Sequence of chain 1.A:
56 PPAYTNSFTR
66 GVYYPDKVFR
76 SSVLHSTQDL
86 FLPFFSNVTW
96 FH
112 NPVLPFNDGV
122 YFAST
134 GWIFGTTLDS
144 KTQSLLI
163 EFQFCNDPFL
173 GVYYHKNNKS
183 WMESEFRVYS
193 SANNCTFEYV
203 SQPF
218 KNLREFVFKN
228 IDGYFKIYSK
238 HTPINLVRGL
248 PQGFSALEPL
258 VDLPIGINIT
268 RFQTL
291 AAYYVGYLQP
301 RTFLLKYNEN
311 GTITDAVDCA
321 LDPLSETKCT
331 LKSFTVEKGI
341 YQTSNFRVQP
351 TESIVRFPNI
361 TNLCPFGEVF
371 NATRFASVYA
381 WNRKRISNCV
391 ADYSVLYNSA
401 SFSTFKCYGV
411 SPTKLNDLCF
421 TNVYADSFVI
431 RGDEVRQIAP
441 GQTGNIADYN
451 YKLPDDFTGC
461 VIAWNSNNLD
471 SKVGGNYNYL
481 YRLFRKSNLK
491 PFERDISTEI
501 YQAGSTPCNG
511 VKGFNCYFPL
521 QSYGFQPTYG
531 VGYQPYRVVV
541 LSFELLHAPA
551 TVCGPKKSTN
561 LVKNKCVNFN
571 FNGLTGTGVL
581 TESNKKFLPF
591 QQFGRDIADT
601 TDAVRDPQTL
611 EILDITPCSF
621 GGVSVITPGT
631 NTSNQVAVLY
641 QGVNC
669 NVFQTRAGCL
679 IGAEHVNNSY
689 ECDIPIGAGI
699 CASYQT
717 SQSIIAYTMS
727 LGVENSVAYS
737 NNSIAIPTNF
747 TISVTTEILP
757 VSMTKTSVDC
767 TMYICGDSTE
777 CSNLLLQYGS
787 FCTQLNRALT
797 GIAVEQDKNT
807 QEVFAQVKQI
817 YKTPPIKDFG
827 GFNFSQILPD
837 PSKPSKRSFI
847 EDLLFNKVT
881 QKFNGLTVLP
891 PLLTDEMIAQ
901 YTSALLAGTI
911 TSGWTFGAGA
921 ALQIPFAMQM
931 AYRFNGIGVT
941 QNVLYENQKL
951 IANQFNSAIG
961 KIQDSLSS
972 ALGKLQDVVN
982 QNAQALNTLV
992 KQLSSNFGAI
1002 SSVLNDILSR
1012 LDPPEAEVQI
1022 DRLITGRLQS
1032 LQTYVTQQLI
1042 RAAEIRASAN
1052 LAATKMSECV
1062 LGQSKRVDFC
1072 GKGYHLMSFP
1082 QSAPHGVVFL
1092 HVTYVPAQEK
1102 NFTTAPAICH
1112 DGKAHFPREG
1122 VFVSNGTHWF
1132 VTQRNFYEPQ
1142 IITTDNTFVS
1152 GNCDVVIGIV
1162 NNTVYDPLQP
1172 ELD

Sequence of chain 1.C:
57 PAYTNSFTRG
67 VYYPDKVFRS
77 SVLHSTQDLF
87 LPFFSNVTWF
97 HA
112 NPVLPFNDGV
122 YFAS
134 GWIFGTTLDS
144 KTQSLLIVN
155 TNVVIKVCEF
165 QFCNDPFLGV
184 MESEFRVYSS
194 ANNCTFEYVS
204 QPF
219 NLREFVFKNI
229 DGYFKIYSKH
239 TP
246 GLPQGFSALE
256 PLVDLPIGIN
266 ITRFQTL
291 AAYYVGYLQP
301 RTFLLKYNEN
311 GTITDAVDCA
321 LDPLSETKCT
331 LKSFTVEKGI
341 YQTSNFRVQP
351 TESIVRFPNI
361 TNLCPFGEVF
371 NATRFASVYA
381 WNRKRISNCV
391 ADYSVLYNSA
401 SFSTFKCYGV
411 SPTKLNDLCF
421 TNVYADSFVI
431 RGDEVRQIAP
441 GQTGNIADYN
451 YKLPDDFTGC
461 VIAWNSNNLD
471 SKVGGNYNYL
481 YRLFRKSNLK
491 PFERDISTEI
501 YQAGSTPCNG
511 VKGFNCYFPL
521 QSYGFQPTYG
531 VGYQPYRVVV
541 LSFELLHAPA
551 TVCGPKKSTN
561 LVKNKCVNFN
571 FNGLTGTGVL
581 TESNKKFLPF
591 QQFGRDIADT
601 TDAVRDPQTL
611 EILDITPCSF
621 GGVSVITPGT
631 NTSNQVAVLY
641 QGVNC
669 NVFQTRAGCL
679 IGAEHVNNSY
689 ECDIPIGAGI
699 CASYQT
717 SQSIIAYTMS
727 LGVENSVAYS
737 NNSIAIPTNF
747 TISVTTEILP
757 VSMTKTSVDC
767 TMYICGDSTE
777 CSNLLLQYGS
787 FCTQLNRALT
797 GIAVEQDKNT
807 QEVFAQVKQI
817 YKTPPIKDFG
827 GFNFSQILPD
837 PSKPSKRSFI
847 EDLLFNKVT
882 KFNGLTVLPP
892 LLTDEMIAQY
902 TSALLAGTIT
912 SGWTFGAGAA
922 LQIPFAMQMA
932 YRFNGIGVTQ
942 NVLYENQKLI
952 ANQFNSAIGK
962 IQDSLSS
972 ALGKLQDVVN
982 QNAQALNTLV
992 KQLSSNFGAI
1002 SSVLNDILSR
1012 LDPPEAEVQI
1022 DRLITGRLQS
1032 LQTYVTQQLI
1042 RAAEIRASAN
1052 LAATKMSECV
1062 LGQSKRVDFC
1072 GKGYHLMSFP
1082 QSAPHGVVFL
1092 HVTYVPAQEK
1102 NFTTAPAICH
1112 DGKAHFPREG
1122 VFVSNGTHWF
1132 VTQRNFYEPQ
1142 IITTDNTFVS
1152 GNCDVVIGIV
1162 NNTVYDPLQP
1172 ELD

The protein below binds the small molecule below.
Small molecule (SMILES): CC(=O)N[C@@H]1[C@@H](O)[C@H](O)[C@@H](CO)O[C@H]1O

Binding-site contacts:
Ligand atom O7 contacts residue ASN737 of chain 1.C at 2.9 Å (h-bond).
Ligand atom O5 contacts residue ASN737 of chain 1.C at 2.4 Å (h-bond).
Ligand atom C8 contacts residue GLY1159 of chain 1.C at 4.4 Å.
Ligand atom C4 contacts residue ASN737 of chain 1.C at 4.2 Å.
Ligand atom C5 contacts residue ASN737 of chain 1.C at 3.7 Å.
Ligand atom C1 contacts residue ASN737 of chain 1.C at 1.4 Å.
Ligand atom C7 contacts residue ASN737 of chain 1.C at 3.1 Å.
Ligand atom N2 contacts residue ASN737 of chain 1.C at 2.9 Å (h-bond).
Ligand atom O5 contacts residue ASP824 of chain 1.A at 4.0 Å.
Ligand atom C3 contacts residue ASN737 of chain 1.C at 3.8 Å.
Ligand atom C1 contacts residue ASP824 of chain 1.A at 4.3 Å.
Ligand atom C2 contacts residue ASN737 of chain 1.C at 2.4 Å.
Ligand atom C8 contacts residue ASN737 of chain 1.C at 4.3 Å.